Sequence of chain 1.A:
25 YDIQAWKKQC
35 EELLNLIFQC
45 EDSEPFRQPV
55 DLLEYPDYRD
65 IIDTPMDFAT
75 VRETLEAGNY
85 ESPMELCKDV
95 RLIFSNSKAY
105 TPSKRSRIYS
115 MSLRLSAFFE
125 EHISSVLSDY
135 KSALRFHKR

Binding-site contacts:
Ligand atom C12 contacts residue SER110 of chain 1.A at 3.4 Å.
Ligand atom C11 contacts residue SER101 of chain 1.A at 3.8 Å.
Ligand atom C7 contacts residue TYR59 of chain 1.A at 3.2 Å (hydrophobic).
Ligand atom C10 contacts residue TYR104 of chain 1.A at 3.9 Å (hydrophobic).
Ligand atom N2 contacts residue ILE112 of chain 1.A at 3.7 Å.
Ligand atom C12 contacts residue THR105 of chain 1.A at 3.4 Å.
Ligand atom C contacts residue PRO49 of chain 1.A at 3.8 Å (hydrophobic).
Ligand atom O2 contacts residue ILE112 of chain 1.A at 3.9 Å.
Ligand atom C5 contacts residue ASP55 of chain 1.A at 3.8 Å.
Ligand atom C9 contacts residue SER101 of chain 1.A at 3.8 Å.
Ligand atom O contacts residue TYR59 of chain 1.A at 3.0 Å.
Ligand atom C9 contacts residue ILE112 of chain 1.A at 3.5 Å (hydrophobic).
Ligand atom C6 contacts residue PRO53 of chain 1.A at 3.9 Å (hydrophobic).
Ligand atom N1 contacts residue TYR59 of chain 1.A at 3.8 Å.
Ligand atom F1 contacts residue TYR59 of chain 1.A at 3.8 Å.
Ligand atom C15 contacts residue VAL54 of chain 1.A at 3.9 Å (hydrophobic).
Ligand atom C6 contacts residue GLU58 of chain 1.A at 3.7 Å.
Ligand atom C14 contacts residue PHE50 of chain 1.A at 3.6 Å (hydrophobic).
Ligand atom C2 contacts residue GLN52 of chain 1.A at 3.7 Å.
Ligand atom C5 contacts residue GLU58 of chain 1.A at 3.7 Å.
Ligand atom C5 contacts residue PRO53 of chain 1.A at 3.9 Å (hydrophobic).
Ligand atom C6 contacts residue ASP55 of chain 1.A at 3.6 Å.
Ligand atom C contacts residue TYR59 of chain 1.A at 3.5 Å (hydrophobic).
Ligand atom C7 contacts residue VAL54 of chain 1.A at 3.8 Å (hydrophobic).
Ligand atom C1 contacts residue PRO49 of chain 1.A at 3.8 Å (hydrophobic).
Ligand atom C2 contacts residue PRO49 of chain 1.A at 3.5 Å (hydrophobic).
Ligand atom C14 contacts residue ILE112 of chain 1.A at 3.6 Å (hydrophobic).
Ligand atom F1 contacts residue GLU58 of chain 1.A at 3.3 Å.
Ligand atom O1 contacts residue SER101 of chain 1.A at 2.9 Å (h-bond).
Ligand atom N contacts residue PRO49 of chain 1.A at 3.1 Å (h-bond).
Ligand atom C10 contacts residue ILE112 of chain 1.A at 3.6 Å (hydrophobic).
Ligand atom F1 contacts residue VAL54 of chain 1.A at 3.7 Å.
Ligand atom C11 contacts residue THR105 of chain 1.A at 3.7 Å.
Ligand atom F1 contacts residue ASP55 of chain 1.A at 3.0 Å.
Ligand atom C8 contacts residue VAL54 of chain 1.A at 3.8 Å (hydrophobic).
Ligand atom C15 contacts residue PRO49 of chain 1.A at 3.0 Å (hydrophobic).
Ligand atom O1 contacts residue ILE112 of chain 1.A at 3.8 Å.
Ligand atom C12 contacts residue PRO106 of chain 1.A at 3.9 Å (hydrophobic).
Ligand atom O2 contacts residue TYR104 of chain 1.A at 3.9 Å.
Ligand atom C8 contacts residue TYR104 of chain 1.A at 3.9 Å (hydrophobic).

A small-molecule ligand and the protein it binds are described below.
Small molecule (SMILES): O=C(Nc1ccc(F)cc1F)N1CCN(C(=O)c2ccco2)CC1